Binding-site contacts:
Ligand atom C7 contacts residue ASN60 of chain 1.J at 3.6 Å.
Ligand atom C8 contacts residue THR62 of chain 1.J at 4.1 Å.
Ligand atom N2 contacts residue SER63 of chain 1.J at 2.8 Å (h-bond).
Ligand atom C2 contacts residue GLU59 of chain 1.J at 3.8 Å.
Ligand atom N2 contacts residue ASN60 of chain 1.J at 4.3 Å.
Ligand atom O5 contacts residue TYR50 of chain 1.J at 3.8 Å.
Ligand atom C7 contacts residue SER63 of chain 1.J at 3.5 Å.
Ligand atom C4 contacts residue GLU59 of chain 1.J at 4.0 Å.
Ligand atom C2 contacts residue SER63 of chain 1.J at 2.4 Å.
Ligand atom O5 contacts residue SER63 of chain 1.J at 2.3 Å (h-bond).
Ligand atom C1 contacts residue GLU59 of chain 1.J at 4.2 Å.
Ligand atom C5 contacts residue TYR50 of chain 1.J at 3.3 Å (hydrophobic).
Ligand atom O5 contacts residue GLU59 of chain 1.J at 3.2 Å (salt-bridge).
Ligand atom C6 contacts residue GLU59 of chain 1.J at 3.9 Å.
Ligand atom C8 contacts residue ASN60 of chain 1.J at 4.5 Å.
Ligand atom O7 contacts residue GLU59 of chain 1.J at 3.5 Å (salt-bridge).
Ligand atom C1 contacts residue SER63 of chain 1.J at 1.4 Å.
Ligand atom O7 contacts residue ASN60 of chain 1.J at 2.9 Å (h-bond).
Ligand atom O6 contacts residue LYS56 of chain 1.J at 4.3 Å.
Ligand atom C5 contacts residue GLU59 of chain 1.J at 4.2 Å.
Ligand atom C7 contacts residue GLU59 of chain 1.J at 4.5 Å.
Ligand atom O5 contacts residue PRO58 of chain 1.J at 4.2 Å.
Ligand atom O8 contacts residue GLU59 of chain 1.J at 4.3 Å.
Ligand atom C3 contacts residue GLU59 of chain 1.J at 4.1 Å.
Ligand atom C5 contacts residue SER63 of chain 1.J at 3.6 Å.
Ligand atom C1 contacts residue TYR50 of chain 1.J at 4.3 Å (hydrophobic).
Ligand atom C2 contacts residue ASN60 of chain 1.J at 4.4 Å.
Ligand atom C6 contacts residue TRP57 of chain 1.J at 3.8 Å (hydrophobic).
Ligand atom C6 contacts residue TYR50 of chain 1.J at 3.5 Å (hydrophobic).
Ligand atom C4 contacts residue SER63 of chain 1.J at 4.2 Å.
Ligand atom O7 contacts residue SER63 of chain 1.J at 3.9 Å.
Ligand atom O3 contacts residue GLU59 of chain 1.J at 3.9 Å.
Ligand atom C3 contacts residue SER63 of chain 1.J at 3.7 Å.
Ligand atom O6 contacts residue TYR50 of chain 1.J at 3.6 Å.

This small molecule binds to this protein.
Small molecule (SMILES): CC(=O)N[C@H]1[C@H](O[C@H]2O[C@H](CO)[C@H](O)[C@H](O)[C@H]2O)[C@@H](NC(C)=O)CO[C@@H]1CO

Sequence of chain 1.J:
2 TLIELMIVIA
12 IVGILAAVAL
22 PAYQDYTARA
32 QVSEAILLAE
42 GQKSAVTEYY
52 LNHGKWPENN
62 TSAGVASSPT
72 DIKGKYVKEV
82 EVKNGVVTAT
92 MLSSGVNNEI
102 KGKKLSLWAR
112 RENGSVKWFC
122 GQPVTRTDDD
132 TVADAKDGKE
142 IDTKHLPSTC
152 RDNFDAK